Sequence of chain 38.C:
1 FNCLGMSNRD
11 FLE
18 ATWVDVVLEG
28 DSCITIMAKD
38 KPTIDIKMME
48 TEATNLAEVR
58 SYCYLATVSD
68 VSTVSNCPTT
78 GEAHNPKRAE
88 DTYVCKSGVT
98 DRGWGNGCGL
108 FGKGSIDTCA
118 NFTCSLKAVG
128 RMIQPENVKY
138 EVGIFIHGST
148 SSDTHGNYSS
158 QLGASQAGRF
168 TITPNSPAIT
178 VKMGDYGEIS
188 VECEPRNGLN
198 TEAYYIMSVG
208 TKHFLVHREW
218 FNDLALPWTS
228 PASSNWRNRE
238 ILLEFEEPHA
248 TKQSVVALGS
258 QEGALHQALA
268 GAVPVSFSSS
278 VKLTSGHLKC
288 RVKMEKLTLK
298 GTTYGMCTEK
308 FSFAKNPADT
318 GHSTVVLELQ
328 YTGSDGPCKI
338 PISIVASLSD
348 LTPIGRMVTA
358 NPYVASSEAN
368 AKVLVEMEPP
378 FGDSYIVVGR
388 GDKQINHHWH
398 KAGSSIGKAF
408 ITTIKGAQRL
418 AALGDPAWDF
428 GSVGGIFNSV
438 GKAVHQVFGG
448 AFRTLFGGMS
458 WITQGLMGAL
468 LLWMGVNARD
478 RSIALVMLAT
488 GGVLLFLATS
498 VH

Binding-site contacts:
Ligand atom C7 contacts residue ASN118 of chain 38.C at 3.5 Å.
Ligand atom C5 contacts residue THR89 of chain 38.C at 4.4 Å.
Ligand atom C8 contacts residue SER66 of chain 38.C at 4.0 Å.
Ligand atom O5 contacts residue THR89 of chain 38.C at 4.2 Å.
Ligand atom C8 contacts residue TYR90 of chain 38.C at 3.5 Å (hydrophobic).
Ligand atom O5 contacts residue ASN118 of chain 38.C at 2.4 Å (h-bond).
Ligand atom N2 contacts residue TYR90 of chain 38.C at 4.3 Å.
Ligand atom C1 contacts residue ASN118 of chain 38.C at 1.5 Å.
Ligand atom C1 contacts residue THR120 of chain 38.C at 4.3 Å.
Ligand atom C2 contacts residue SER66 of chain 38.C at 4.5 Å.
Ligand atom C8 contacts residue ASN118 of chain 38.C at 4.2 Å.
Ligand atom C6 contacts residue THR120 of chain 38.C at 3.4 Å.
Ligand atom O6 contacts residue THR89 of chain 38.C at 4.0 Å.
Ligand atom O7 contacts residue SER66 of chain 38.C at 3.0 Å (h-bond).
Ligand atom O5 contacts residue THR120 of chain 38.C at 3.2 Å (h-bond).
Ligand atom C4 contacts residue THR120 of chain 38.C at 4.4 Å.
Ligand atom C2 contacts residue ASN118 of chain 38.C at 2.5 Å.
Ligand atom N2 contacts residue SER66 of chain 38.C at 4.3 Å.
Ligand atom N2 contacts residue ASN118 of chain 38.C at 2.9 Å (h-bond).
Ligand atom C4 contacts residue ASN118 of chain 38.C at 4.2 Å.
Ligand atom C7 contacts residue TYR90 of chain 38.C at 4.5 Å (hydrophobic).
Ligand atom C7 contacts residue SER66 of chain 38.C at 3.5 Å.
Ligand atom O7 contacts residue ASN118 of chain 38.C at 4.0 Å.
Ligand atom C1 contacts residue THR89 of chain 38.C at 4.1 Å.
Ligand atom C6 contacts residue THR89 of chain 38.C at 4.4 Å.
Ligand atom C5 contacts residue THR120 of chain 38.C at 3.8 Å.
Ligand atom C5 contacts residue ASN118 of chain 38.C at 3.7 Å.
Ligand atom C8 contacts residue ASP67 of chain 38.C at 3.9 Å.
Ligand atom C3 contacts residue ASN118 of chain 38.C at 3.8 Å.

A protein and the small-molecule ligand that binds it are described below.
Small molecule (SMILES): CC(=O)N[C@@H]1[C@@H](O)[C@H](O)[C@@H](CO)O[C@H]1O